The protein below binds the small molecule below.
Small molecule (SMILES): Brc1cn[nH]c1

Sequence of chain 1.A:
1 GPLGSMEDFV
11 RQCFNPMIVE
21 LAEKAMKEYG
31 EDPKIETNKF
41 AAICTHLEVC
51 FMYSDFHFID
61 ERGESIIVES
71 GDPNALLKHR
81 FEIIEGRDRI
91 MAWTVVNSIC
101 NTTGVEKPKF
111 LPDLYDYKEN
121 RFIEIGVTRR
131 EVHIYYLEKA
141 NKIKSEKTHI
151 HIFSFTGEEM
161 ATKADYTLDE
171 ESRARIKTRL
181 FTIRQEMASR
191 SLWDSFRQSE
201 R

Binding-site contacts:
Ligand atom C3 contacts residue ASP88 of chain 1.A at 4.3 Å.
Ligand atom N2 contacts residue ALA25 of chain 1.A at 4.0 Å.
Ligand atom BR4 contacts residue ALA25 of chain 1.A at 3.6 Å.
Ligand atom C5 contacts residue GLU28 of chain 1.A at 3.2 Å.
Ligand atom C3 contacts residue ARG87 of chain 1.A at 4.0 Å.
Ligand atom N1 contacts residue GLU28 of chain 1.A at 4.0 Å.
Ligand atom N1 contacts residue LYS24 of chain 1.A at 3.9 Å.
Ligand atom C4 contacts residue ASP88 of chain 1.A at 4.1 Å.
Ligand atom N2 contacts residue GLY86 of chain 1.A at 4.2 Å.
Ligand atom C4 contacts residue ALA25 of chain 1.A at 3.7 Å (hydrophobic).
Ligand atom C4 contacts residue ARG87 of chain 1.A at 3.4 Å.
Ligand atom C5 contacts residue ASP88 of chain 1.A at 3.6 Å.
Ligand atom N2 contacts residue LYS24 of chain 1.A at 3.4 Å.
Ligand atom C4 contacts residue GLY86 of chain 1.A at 3.9 Å.
Ligand atom C3 contacts residue LYS24 of chain 1.A at 4.3 Å.
Ligand atom C3 contacts residue LEU21 of chain 1.A at 3.6 Å (hydrophobic).
Ligand atom N2 contacts residue LEU21 of chain 1.A at 4.1 Å.
Ligand atom N1 contacts residue ASP88 of chain 1.A at 3.6 Å.
Ligand atom C3 contacts residue ALA25 of chain 1.A at 4.1 Å (hydrophobic).
Ligand atom C3 contacts residue GLY86 of chain 1.A at 3.4 Å.
Ligand atom N1 contacts residue ARG87 of chain 1.A at 4.3 Å.
Ligand atom BR4 contacts residue ARG87 of chain 1.A at 3.5 Å.
Ligand atom C5 contacts residue ALA25 of chain 1.A at 3.7 Å (hydrophobic).
Ligand atom C5 contacts residue LYS24 of chain 1.A at 4.2 Å.
Ligand atom BR4 contacts residue GLU85 of chain 1.A at 3.4 Å.
Ligand atom C5 contacts residue ARG87 of chain 1.A at 3.6 Å.
Ligand atom BR4 contacts residue GLY86 of chain 1.A at 3.6 Å.
Ligand atom C4 contacts residue GLU28 of chain 1.A at 4.4 Å.
Ligand atom N2 contacts residue ARG87 of chain 1.A at 4.3 Å.
Ligand atom N1 contacts residue ALA25 of chain 1.A at 4.0 Å.
Ligand atom C4 contacts residue LEU21 of chain 1.A at 4.2 Å (hydrophobic).
Ligand atom N2 contacts residue ASP88 of chain 1.A at 4.1 Å.